Sequence of chain 1.E:
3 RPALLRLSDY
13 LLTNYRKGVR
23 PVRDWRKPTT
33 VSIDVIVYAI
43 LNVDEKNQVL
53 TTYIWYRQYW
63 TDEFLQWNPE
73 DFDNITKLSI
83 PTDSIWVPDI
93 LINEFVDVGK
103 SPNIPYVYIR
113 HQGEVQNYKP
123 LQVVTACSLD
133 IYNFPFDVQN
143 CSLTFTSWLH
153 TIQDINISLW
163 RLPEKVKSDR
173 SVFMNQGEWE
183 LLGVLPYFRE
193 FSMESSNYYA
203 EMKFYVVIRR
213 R

Sequence of chain 1.A:
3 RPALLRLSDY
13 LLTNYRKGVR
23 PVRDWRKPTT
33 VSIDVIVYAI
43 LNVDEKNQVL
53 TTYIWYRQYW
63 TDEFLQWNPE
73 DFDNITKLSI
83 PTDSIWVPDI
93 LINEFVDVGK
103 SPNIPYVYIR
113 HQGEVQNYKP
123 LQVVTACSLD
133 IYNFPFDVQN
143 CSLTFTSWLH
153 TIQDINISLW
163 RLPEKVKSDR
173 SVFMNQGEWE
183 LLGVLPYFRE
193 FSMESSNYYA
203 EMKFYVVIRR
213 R

The small molecule below binds the protein below.
Small molecule (SMILES): CC(=O)N[C@@H]1[C@@H](O)[C@H](O)[C@@H](CO)O[C@H]1O

Binding-site contacts:
Ligand atom C3 contacts residue ASN76 of chain 1.E at 3.8 Å.
Ligand atom C4 contacts residue ASN76 of chain 1.E at 4.2 Å.
Ligand atom C8 contacts residue ASN76 of chain 1.E at 4.4 Å.
Ligand atom O7 contacts residue ASP75 of chain 1.E at 4.3 Å.
Ligand atom O7 contacts residue ASN76 of chain 1.E at 3.2 Å (h-bond).
Ligand atom N2 contacts residue ASN76 of chain 1.E at 2.9 Å (h-bond).
Ligand atom O5 contacts residue ASN76 of chain 1.E at 2.4 Å (h-bond).
Ligand atom O7 contacts residue ARG28 of chain 1.A at 4.1 Å.
Ligand atom C7 contacts residue ASP75 of chain 1.E at 4.2 Å.
Ligand atom C2 contacts residue ASN76 of chain 1.E at 2.5 Å.
Ligand atom C8 contacts residue ASP75 of chain 1.E at 3.3 Å.
Ligand atom C7 contacts residue ASN76 of chain 1.E at 3.2 Å.
Ligand atom C5 contacts residue ASN76 of chain 1.E at 3.7 Å.
Ligand atom C1 contacts residue ASN76 of chain 1.E at 1.4 Å.